Binding-site contacts:
Ligand atom C2 contacts residue VAL104 of chain 1.A at 3.7 Å (hydrophobic).
Ligand atom C11 contacts residue HIS96 of chain 1.A at 3.7 Å.
Ligand atom CL contacts residue ARG69 of chain 1.A at 3.6 Å.
Ligand atom C20 contacts residue PRO35 of chain 1.A at 3.5 Å (hydrophobic).
Ligand atom C19 contacts residue PRO35 of chain 1.A at 3.3 Å (hydrophobic).
Ligand atom N3 contacts residue ALA60 of chain 1.A at 3.6 Å.
Ligand atom O1 contacts residue LYS17 of chain 1.A at 2.8 Å (salt-bridge).
Ligand atom N1 contacts residue HIS96 of chain 1.A at 3.0 Å (h-bond).
Ligand atom C19 contacts residue CYS13 of chain 1.A at 2.5 Å (hydrophobic).
Ligand atom C15 contacts residue TYR97 of chain 1.A at 3.6 Å (hydrophobic).
Ligand atom C9 contacts residue ARG69 of chain 1.A at 3.7 Å.
Ligand atom C14 contacts residue ALA60 of chain 1.A at 3.5 Å (hydrophobic).
Ligand atom C15 contacts residue GLY11 of chain 1.A at 3.2 Å.
Ligand atom C4 contacts residue MET73 of chain 1.A at 3.6 Å (hydrophobic).
Ligand atom C14 contacts residue TYR97 of chain 1.A at 3.5 Å (hydrophobic).
Ligand atom C10 contacts residue TYR97 of chain 1.A at 3.2 Å (hydrophobic).
Ligand atom C9 contacts residue TYR97 of chain 1.A at 3.6 Å (hydrophobic).
Ligand atom F contacts residue MET73 of chain 1.A at 3.6 Å.
Ligand atom C16 contacts residue ALA60 of chain 1.A at 3.4 Å (hydrophobic).
Ligand atom C3 contacts residue GLN100 of chain 1.A at 3.7 Å.
Ligand atom O1 contacts residue CYS13 of chain 1.A at 3.4 Å.
Ligand atom F1 contacts residue GLN100 of chain 1.A at 3.4 Å.
Ligand atom F contacts residue TYR97 of chain 1.A at 3.5 Å.
Ligand atom C2 contacts residue GLN100 of chain 1.A at 3.5 Å.
Ligand atom F1 contacts residue HIS96 of chain 1.A at 3.2 Å.
Ligand atom C12 contacts residue TYR97 of chain 1.A at 3.6 Å (hydrophobic).
Ligand atom O contacts residue ARG69 of chain 1.A at 3.3 Å.
Ligand atom C19 contacts residue GLY61 of chain 1.A at 3.7 Å.
Ligand atom C16 contacts residue GLY61 of chain 1.A at 3.4 Å.
Ligand atom N contacts residue TYR97 of chain 1.A at 3.6 Å (h-bond).
Ligand atom CL contacts residue MET73 of chain 1.A at 3.6 Å.
Ligand atom C7 contacts residue ARG69 of chain 1.A at 3.7 Å.
Ligand atom C20 contacts residue CYS13 of chain 1.A at 1.8 Å (hydrophobic).
Ligand atom C8 contacts residue ARG69 of chain 1.A at 3.3 Å.
Ligand atom C3 contacts residue MET73 of chain 1.A at 3.5 Å (hydrophobic).
Ligand atom C8 contacts residue TYR97 of chain 1.A at 3.7 Å (hydrophobic).
Ligand atom N2 contacts residue TYR97 of chain 1.A at 3.5 Å (h-bond).
Ligand atom N contacts residue GLU63 of chain 1.A at 3.7 Å.
Ligand atom C18 contacts residue CYS13 of chain 1.A at 3.0 Å (hydrophobic).
Ligand atom N3 contacts residue CYS13 of chain 1.A at 3.5 Å (h-bond).

Sequence of chain 1.A:
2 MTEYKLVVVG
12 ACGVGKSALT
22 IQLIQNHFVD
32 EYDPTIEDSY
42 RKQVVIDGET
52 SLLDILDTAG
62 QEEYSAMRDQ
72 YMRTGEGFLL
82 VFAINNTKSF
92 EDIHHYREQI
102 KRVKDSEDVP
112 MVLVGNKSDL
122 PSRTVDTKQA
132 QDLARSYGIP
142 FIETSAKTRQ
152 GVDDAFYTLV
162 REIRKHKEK

A protein and the small-molecule ligand that binds it are described below.
Small molecule (SMILES): CCC(=O)N1CCN(c2ncnc3c(F)c(-c4c(O)cccc4F)c(Cl)cc23)CC1